Sequence of chain 1.S:
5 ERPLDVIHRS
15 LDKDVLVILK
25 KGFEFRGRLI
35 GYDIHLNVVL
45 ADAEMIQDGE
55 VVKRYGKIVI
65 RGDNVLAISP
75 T

Sequence of chain 1.N:
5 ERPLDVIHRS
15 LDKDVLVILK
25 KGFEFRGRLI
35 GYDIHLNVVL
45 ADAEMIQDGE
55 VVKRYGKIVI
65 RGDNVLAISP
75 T

This protein binds this small molecule.
Small molecule (SMILES): O=c1ccn([C@@H]2O[C@H](CO[P](=O)(O)O[C@H]3[C@@H](O)[C@H](n4ccc(=O)[nH]c4=O)O[C@@H]3CO[P](=O)(O)O[C@H]3[C@@H](O)[C@H](n4ccc(=O)[nH]c4=O)O[C@@H]3CO[P](=O)(O)O[C@H]3[C@@H](O)[C@H](n4ccc(=O)[nH]c4=O)O[C@@H]3CO[P](=O)(O)O[C@H]3[C@@H](O)[C@H](n4ccc(=O)[nH]c4=O)O[C@@H]3CO[P](=O)(O)O[C@H]3[C@@H](O)[C@H](n4ccc(=O)[nH]c4=O)O[C@@H]3COP(=O)=O)[C@@H](O)[C@H]2O)c(=O)[nH]1

Sequence of chain 1.U:
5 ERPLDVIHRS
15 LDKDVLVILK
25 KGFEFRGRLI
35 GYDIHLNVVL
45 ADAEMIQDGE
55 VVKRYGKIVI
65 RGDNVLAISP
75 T

Binding-site contacts:
Ligand atom O2 contacts residue TYR36 of chain 1.T at 3.3 Å (h-bond).
Ligand atom O2 contacts residue ASP37 of chain 1.H at 3.5 Å.
Ligand atom N3 contacts residue ARG6 of chain 1.S at 3.2 Å.
Ligand atom C6 contacts residue TYR36 of chain 1.T at 3.5 Å (hydrophobic).
Ligand atom C6 contacts residue TYR36 of chain 1.H at 3.5 Å (hydrophobic).
Ligand atom OP1 contacts residue HIS12 of chain 1.H at 3.1 Å.
Ligand atom O4 contacts residue HIS12 of chain 1.T at 3.2 Å (h-bond).
Ligand atom O2' contacts residue ASP9 of chain 1.H at 2.6 Å (salt-bridge).
Ligand atom N3 contacts residue TYR36 of chain 1.T at 2.8 Å (h-bond).
Ligand atom O5' contacts residue CA1 of chain 1.V at 3.5 Å.
Ligand atom OP1 contacts residue HIS12 of chain 1.T at 3.5 Å.
Ligand atom N3 contacts residue HIS12 of chain 1.H at 3.3 Å.
Ligand atom O4 contacts residue ARG6 of chain 1.T at 3.2 Å.
Ligand atom N3 contacts residue ASP37 of chain 1.U at 3.1 Å (salt-bridge).
Ligand atom O4 contacts residue GLY35 of chain 1.T at 3.5 Å.
Ligand atom OP1 contacts residue ARG6 of chain 1.H at 3.4 Å (salt-bridge).
Ligand atom C4 contacts residue HIS12 of chain 1.H at 3.3 Å.
Ligand atom O2 contacts residue ASP9 of chain 1.H at 2.8 Å (salt-bridge).
Ligand atom O2' contacts residue ASP9 of chain 1.T at 2.3 Å (salt-bridge).
Ligand atom C4 contacts residue TYR36 of chain 1.T at 3.3 Å (hydrophobic).
Ligand atom C2 contacts residue TYR36 of chain 1.H at 3.2 Å (hydrophobic).
Ligand atom C2' contacts residue ASP9 of chain 1.H at 3.4 Å.
Ligand atom O2 contacts residue TYR36 of chain 1.H at 2.9 Å (h-bond).
Ligand atom O4 contacts residue HIS12 of chain 1.H at 3.3 Å (h-bond).
Ligand atom O2 contacts residue ASP37 of chain 1.T at 3.5 Å.
Ligand atom OP2 contacts residue CA1 of chain 1.V at 2.2 Å.
Ligand atom C2 contacts residue TYR36 of chain 1.T at 3.5 Å (hydrophobic).
Ligand atom N3 contacts residue HIS12 of chain 1.T at 3.4 Å.
Ligand atom O2' contacts residue ARG6 of chain 1.H at 3.0 Å (salt-bridge).
Ligand atom O4 contacts residue PRO7 of chain 1.T at 3.4 Å (h-bond).
Ligand atom C4 contacts residue HIS12 of chain 1.T at 3.4 Å.
Ligand atom C2' contacts residue ASP9 of chain 1.T at 3.1 Å.
Ligand atom O4 contacts residue GLU5 of chain 1.N at 3.1 Å (salt-bridge).
Ligand atom P contacts residue CA1 of chain 1.V at 3.5 Å.
Ligand atom O4' contacts residue ARG6 of chain 1.N at 3.5 Å (salt-bridge).
Ligand atom OP1 contacts residue CA1 of chain 1.V at 2.8 Å.
Ligand atom O4 contacts residue TYR36 of chain 1.T at 3.4 Å (h-bond).
Ligand atom O2 contacts residue ASP9 of chain 1.T at 3.2 Å (salt-bridge).
Ligand atom N3 contacts residue TYR36 of chain 1.H at 2.6 Å (h-bond).
Ligand atom O4 contacts residue LEU8 of chain 1.T at 3.0 Å (h-bond).

Sequence of chain 1.H:
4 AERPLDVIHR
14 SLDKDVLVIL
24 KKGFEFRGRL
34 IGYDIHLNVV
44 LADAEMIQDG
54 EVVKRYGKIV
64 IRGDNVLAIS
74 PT

Sequence of chain 1.T:
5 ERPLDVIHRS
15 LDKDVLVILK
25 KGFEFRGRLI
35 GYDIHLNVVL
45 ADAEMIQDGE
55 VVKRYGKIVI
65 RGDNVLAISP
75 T